Sequence of chain 1.B:
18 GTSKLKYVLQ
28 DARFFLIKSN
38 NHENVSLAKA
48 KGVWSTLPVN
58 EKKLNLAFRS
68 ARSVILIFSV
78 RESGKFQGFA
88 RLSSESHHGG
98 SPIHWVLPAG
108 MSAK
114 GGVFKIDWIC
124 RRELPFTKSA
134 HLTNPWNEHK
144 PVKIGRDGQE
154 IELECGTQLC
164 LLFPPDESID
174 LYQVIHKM

A small-molecule ligand and the protein it binds are described below.
Small molecule (SMILES): CNC(=O)c1n[nH]c2ccccc12

Binding-site contacts:
Ligand atom N05 contacts residue ASP150 of chain 1.B at 3.7 Å.
Ligand atom C12 contacts residue LEU54 of chain 1.B at 3.8 Å (hydrophobic).
Ligand atom N06 contacts residue THR53 of chain 1.B at 4.0 Å.
Ligand atom N05 contacts residue TRP51 of chain 1.B at 4.1 Å.
Ligand atom N06 contacts residue LEU54 of chain 1.B at 4.5 Å.
Ligand atom C01 contacts residue TRP102 of chain 1.B at 3.4 Å (hydrophobic).
Ligand atom C10 contacts residue PRO105 of chain 1.B at 3.7 Å (hydrophobic).
Ligand atom C07 contacts residue ASP150 of chain 1.B at 3.7 Å.
Ligand atom C03 contacts residue ASN41 of chain 1.B at 4.0 Å.
Ligand atom C11 contacts residue ASN37 of chain 1.B at 4.5 Å.
Ligand atom C09 contacts residue PRO105 of chain 1.B at 4.2 Å (hydrophobic).
Ligand atom C01 contacts residue SER52 of chain 1.B at 3.3 Å.
Ligand atom C10 contacts residue ASN37 of chain 1.B at 4.1 Å.
Ligand atom N05 contacts residue SER52 of chain 1.B at 3.9 Å.
Ligand atom C03 contacts residue TRP51 of chain 1.B at 4.0 Å (hydrophobic).
Ligand atom C12 contacts residue ASP150 of chain 1.B at 4.1 Å.
Ligand atom C01 contacts residue ASN41 of chain 1.B at 3.9 Å.
Ligand atom C03 contacts residue SER52 of chain 1.B at 4.0 Å.
Ligand atom N02 contacts residue ASN41 of chain 1.B at 4.5 Å.
Ligand atom N02 contacts residue TRP51 of chain 1.B at 3.4 Å.
Ligand atom N05 contacts residue THR53 of chain 1.B at 4.1 Å.
Ligand atom C01 contacts residue TRP51 of chain 1.B at 3.6 Å (hydrophobic).
Ligand atom C10 contacts residue MET108 of chain 1.B at 3.7 Å (hydrophobic).
Ligand atom C11 contacts residue MET108 of chain 1.B at 4.2 Å (hydrophobic).
Ligand atom C11 contacts residue LEU54 of chain 1.B at 4.1 Å (hydrophobic).
Ligand atom N06 contacts residue ASP150 of chain 1.B at 2.8 Å (salt-bridge).
Ligand atom N06 contacts residue LYS35 of chain 1.B at 4.0 Å.
Ligand atom C09 contacts residue MET108 of chain 1.B at 4.3 Å (hydrophobic).
Ligand atom N02 contacts residue SER52 of chain 1.B at 2.7 Å (h-bond).
Ligand atom C07 contacts residue LYS35 of chain 1.B at 4.4 Å.
Ligand atom O13 contacts residue ASN41 of chain 1.B at 3.0 Å (h-bond).
Ligand atom C04 contacts residue SER52 of chain 1.B at 4.3 Å.
Ligand atom C07 contacts residue LEU54 of chain 1.B at 4.4 Å (hydrophobic).
Ligand atom C04 contacts residue TRP51 of chain 1.B at 4.4 Å (hydrophobic).
Ligand atom N05 contacts residue LYS35 of chain 1.B at 4.2 Å.
Ligand atom O13 contacts residue TRP51 of chain 1.B at 4.4 Å.
Ligand atom C12 contacts residue ARG78 of chain 1.B at 4.3 Å.